Sequence of chain 1.C:
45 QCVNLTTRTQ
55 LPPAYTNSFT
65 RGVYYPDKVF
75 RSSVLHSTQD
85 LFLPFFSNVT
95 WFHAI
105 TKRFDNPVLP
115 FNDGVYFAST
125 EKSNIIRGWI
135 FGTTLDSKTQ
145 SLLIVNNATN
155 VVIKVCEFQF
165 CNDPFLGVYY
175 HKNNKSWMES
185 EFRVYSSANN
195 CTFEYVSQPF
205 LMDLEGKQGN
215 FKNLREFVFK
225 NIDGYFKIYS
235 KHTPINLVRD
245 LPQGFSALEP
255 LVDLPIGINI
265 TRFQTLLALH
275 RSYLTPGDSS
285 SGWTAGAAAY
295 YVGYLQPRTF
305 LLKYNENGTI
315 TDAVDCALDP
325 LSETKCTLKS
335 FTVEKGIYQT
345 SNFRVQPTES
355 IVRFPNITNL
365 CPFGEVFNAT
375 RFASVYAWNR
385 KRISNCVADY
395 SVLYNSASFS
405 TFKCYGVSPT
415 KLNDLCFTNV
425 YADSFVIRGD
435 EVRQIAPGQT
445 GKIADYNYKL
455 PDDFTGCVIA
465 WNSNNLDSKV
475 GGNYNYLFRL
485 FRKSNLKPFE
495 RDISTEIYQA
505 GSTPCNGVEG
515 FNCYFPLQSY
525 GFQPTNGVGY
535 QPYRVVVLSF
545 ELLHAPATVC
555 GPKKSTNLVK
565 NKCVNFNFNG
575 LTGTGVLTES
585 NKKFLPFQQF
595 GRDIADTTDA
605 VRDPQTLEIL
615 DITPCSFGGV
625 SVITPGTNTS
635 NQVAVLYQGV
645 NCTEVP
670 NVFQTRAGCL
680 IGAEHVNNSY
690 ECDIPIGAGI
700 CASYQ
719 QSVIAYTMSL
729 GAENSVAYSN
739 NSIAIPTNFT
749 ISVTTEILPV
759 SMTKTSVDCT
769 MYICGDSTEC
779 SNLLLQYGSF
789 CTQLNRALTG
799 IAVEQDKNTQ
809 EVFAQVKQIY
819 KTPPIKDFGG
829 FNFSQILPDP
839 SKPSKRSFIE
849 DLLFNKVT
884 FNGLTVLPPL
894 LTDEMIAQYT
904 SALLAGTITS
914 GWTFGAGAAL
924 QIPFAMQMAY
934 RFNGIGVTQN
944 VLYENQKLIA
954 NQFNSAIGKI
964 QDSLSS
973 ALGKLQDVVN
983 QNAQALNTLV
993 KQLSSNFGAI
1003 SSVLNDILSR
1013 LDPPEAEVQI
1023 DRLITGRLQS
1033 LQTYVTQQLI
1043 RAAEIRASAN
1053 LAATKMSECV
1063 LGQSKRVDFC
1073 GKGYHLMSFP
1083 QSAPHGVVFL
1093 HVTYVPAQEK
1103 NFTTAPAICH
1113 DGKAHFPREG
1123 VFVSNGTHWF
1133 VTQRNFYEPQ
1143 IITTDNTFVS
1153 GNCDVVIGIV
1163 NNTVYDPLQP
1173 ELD

The small molecule below binds the protein below.
Small molecule (SMILES): CC(=O)N[C@@H]1[C@@H](O)[C@H](O)[C@@H](CO)O[C@H]1O

Binding-site contacts:
Ligand atom O5 contacts residue ASN645 of chain 1.C at 2.4 Å (h-bond).
Ligand atom C8 contacts residue ASN645 of chain 1.C at 4.2 Å.
Ligand atom O5 contacts residue THR647 of chain 1.C at 4.3 Å.
Ligand atom N2 contacts residue ASN645 of chain 1.C at 2.9 Å (h-bond).
Ligand atom C4 contacts residue ASN645 of chain 1.C at 4.2 Å.
Ligand atom O6 contacts residue THR647 of chain 1.C at 4.3 Å.
Ligand atom C5 contacts residue ASN645 of chain 1.C at 3.7 Å.
Ligand atom C1 contacts residue ASN645 of chain 1.C at 1.4 Å.
Ligand atom C2 contacts residue ASN645 of chain 1.C at 2.4 Å.
Ligand atom C7 contacts residue ASN645 of chain 1.C at 3.5 Å.
Ligand atom C8 contacts residue GLN673 of chain 1.C at 3.8 Å.
Ligand atom O7 contacts residue ASN645 of chain 1.C at 3.7 Å.
Ligand atom C3 contacts residue ASN645 of chain 1.C at 3.8 Å.